The protein below binds the small molecule below.
Small molecule (SMILES): CC1=C(/C=C/C(C)=C\C=C\C(C)=C\C(=O)O)C(C)(C)CCC1

Binding-site contacts:
Ligand atom O1 contacts residue PHE81 of chain 2.B at 3.8 Å.
Ligand atom C11 contacts residue ALA40 of chain 2.B at 3.8 Å (hydrophobic).
Ligand atom C18 contacts residue CYS200 of chain 2.B at 3.8 Å (hydrophobic).
Ligand atom C17 contacts residue HIS203 of chain 2.B at 3.4 Å.
Ligand atom C14 contacts residue GLN43 of chain 2.B at 3.6 Å.
Ligand atom C15 contacts residue PHE81 of chain 2.B at 3.7 Å (hydrophobic).
Ligand atom C20 contacts residue PHE81 of chain 2.B at 3.5 Å (hydrophobic).
Ligand atom O1 contacts residue ALA95 of chain 2.B at 3.9 Å.
Ligand atom C11 contacts residue PHE81 of chain 2.B at 3.5 Å (hydrophobic).
Ligand atom C13 contacts residue ALA40 of chain 2.B at 4.0 Å (hydrophobic).
Ligand atom C16 contacts residue LEU204 of chain 2.B at 3.9 Å (hydrophobic).
Ligand atom O1 contacts residue GLN43 of chain 2.B at 3.0 Å.
Ligand atom C12 contacts residue ALA40 of chain 2.B at 3.3 Å (hydrophobic).
Ligand atom O2 contacts residue ALA95 of chain 2.B at 3.2 Å (h-bond).
Ligand atom C13 contacts residue PHE81 of chain 2.B at 3.5 Å (hydrophobic).
Ligand atom C5 contacts residue CYS200 of chain 2.B at 4.0 Å (hydrophobic).
Ligand atom C19 contacts residue CYS200 of chain 2.B at 4.0 Å (hydrophobic).
Ligand atom C20 contacts residue ILE36 of chain 2.B at 3.9 Å (hydrophobic).
Ligand atom C10 contacts residue PHE81 of chain 2.B at 3.9 Å (hydrophobic).
Ligand atom C7 contacts residue CYS200 of chain 2.B at 3.8 Å (hydrophobic).
Ligand atom O2 contacts residue PHE81 of chain 2.B at 3.6 Å.
Ligand atom O1 contacts residue ARG84 of chain 2.B at 2.6 Å (salt-bridge).
Ligand atom C14 contacts residue PHE81 of chain 2.B at 4.0 Å (hydrophobic).
Ligand atom C15 contacts residue GLN43 of chain 2.B at 3.5 Å.
Ligand atom C8 contacts residue ILE36 of chain 2.B at 3.6 Å (hydrophobic).
Ligand atom C15 contacts residue ARG84 of chain 2.B at 3.0 Å.
Ligand atom C11 contacts residue ILE36 of chain 2.B at 3.8 Å (hydrophobic).
Ligand atom C17 contacts residue CYS200 of chain 2.B at 3.7 Å (hydrophobic).
Ligand atom C14 contacts residue ALA40 of chain 2.B at 4.0 Å (hydrophobic).
Ligand atom O2 contacts residue LEU94 of chain 2.B at 3.5 Å.
Ligand atom C15 contacts residue ALA95 of chain 2.B at 4.0 Å (hydrophobic).
Ligand atom C12 contacts residue PHE81 of chain 2.B at 3.9 Å (hydrophobic).
Ligand atom C14 contacts residue ALA39 of chain 2.B at 3.9 Å (hydrophobic).
Ligand atom O2 contacts residue ARG84 of chain 2.B at 2.7 Å (salt-bridge).
Ligand atom C19 contacts residue LEU204 of chain 2.B at 3.8 Å (hydrophobic).
Ligand atom C18 contacts residue PHE81 of chain 2.B at 3.6 Å (hydrophobic).
Ligand atom C3 contacts residue ILE113 of chain 2.B at 4.0 Å (hydrophobic).
Ligand atom C12 contacts residue LEU77 of chain 2.B at 4.0 Å (hydrophobic).
Ligand atom C3 contacts residue VAL110 of chain 2.B at 3.7 Å (hydrophobic).
Ligand atom O2 contacts residue ALA39 of chain 2.B at 3.9 Å.

Sequence of chain 2.B:
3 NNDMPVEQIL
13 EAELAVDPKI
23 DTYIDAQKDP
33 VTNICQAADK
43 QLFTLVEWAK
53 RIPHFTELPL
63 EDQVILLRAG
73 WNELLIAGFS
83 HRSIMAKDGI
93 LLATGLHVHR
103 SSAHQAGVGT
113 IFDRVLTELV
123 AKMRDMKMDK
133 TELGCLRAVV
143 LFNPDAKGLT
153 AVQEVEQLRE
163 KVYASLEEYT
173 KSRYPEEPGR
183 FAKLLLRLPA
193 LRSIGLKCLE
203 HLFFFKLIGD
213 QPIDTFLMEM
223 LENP